Binding-site contacts:
Ligand atom C33 contacts residue VAL121 of chain 1.A at 3.7 Å (hydrophobic).
Ligand atom S18 contacts residue VAL71 of chain 1.A at 3.7 Å.
Ligand atom O36 contacts residue LEU50 of chain 1.A at 3.5 Å.
Ligand atom C15 contacts residue VAL71 of chain 1.A at 3.3 Å (hydrophobic).
Ligand atom C42 contacts residue ASN122 of chain 1.A at 3.9 Å.
Ligand atom C6 contacts residue ILE100 of chain 1.A at 3.8 Å (hydrophobic).
Ligand atom O28 contacts residue ASP180 of chain 1.A at 3.8 Å.
Ligand atom N16 contacts residue HIS120 of chain 1.A at 3.9 Å.
Ligand atom C41 contacts residue ASN123 of chain 1.A at 3.6 Å.
Ligand atom C6 contacts residue ILE179 of chain 1.A at 3.9 Å (hydrophobic).
Ligand atom C40 contacts residue ASN123 of chain 1.A at 3.3 Å.
Ligand atom C51 contacts residue ASN123 of chain 1.A at 3.8 Å.
Ligand atom C3 contacts residue ILE179 of chain 1.A at 3.9 Å (hydrophobic).
Ligand atom C17 contacts residue VAL71 of chain 1.A at 3.5 Å (hydrophobic).
Ligand atom N16 contacts residue VAL121 of chain 1.A at 3.0 Å (h-bond).
Ligand atom C1 contacts residue PHE118 of chain 1.A at 3.9 Å (hydrophobic).
Ligand atom C2 contacts residue VAL71 of chain 1.A at 3.8 Å (hydrophobic).
Ligand atom N16 contacts residue VAL71 of chain 1.A at 3.3 Å.
Ligand atom C24 contacts residue PHE118 of chain 1.A at 3.7 Å (hydrophobic).
Ligand atom C39 contacts residue ASN123 of chain 1.A at 3.8 Å.
Ligand atom C6 contacts residue PHE118 of chain 1.A at 3.6 Å (hydrophobic).
Ligand atom C24 contacts residue LYS73 of chain 1.A at 3.9 Å.
Ligand atom C4 contacts residue ILE179 of chain 1.A at 3.8 Å (hydrophobic).
Ligand atom C1 contacts residue ILE179 of chain 1.A at 4.0 Å (hydrophobic).
Ligand atom C42 contacts residue VAL121 of chain 1.A at 3.1 Å (hydrophobic).
Ligand atom C1 contacts residue ILE100 of chain 1.A at 3.8 Å (hydrophobic).
Ligand atom C17 contacts residue VAL121 of chain 1.A at 3.4 Å (hydrophobic).
Ligand atom C42 contacts residue ASN123 of chain 1.A at 3.6 Å.
Ligand atom N30 contacts residue VAL121 of chain 1.A at 2.7 Å (h-bond).
Ligand atom O49 contacts residue ASN123 of chain 1.A at 3.3 Å (h-bond).
Ligand atom C15 contacts residue VAL121 of chain 1.A at 3.8 Å (hydrophobic).
Ligand atom C3 contacts residue VAL71 of chain 1.A at 3.8 Å (hydrophobic).
Ligand atom C24 contacts residue ASP180 of chain 1.A at 3.6 Å.
Ligand atom C15 contacts residue GLU119 of chain 1.A at 3.6 Å.
Ligand atom O26 contacts residue PHE118 of chain 1.A at 3.4 Å.
Ligand atom O26 contacts residue ASP180 of chain 1.A at 3.0 Å (salt-bridge).
Ligand atom C41 contacts residue ASN122 of chain 1.A at 3.6 Å.
Ligand atom C32 contacts residue VAL121 of chain 1.A at 3.6 Å (hydrophobic).
Ligand atom O28 contacts residue LYS73 of chain 1.A at 3.1 Å (salt-bridge).
Ligand atom C13 contacts residue VAL71 of chain 1.A at 3.5 Å (hydrophobic).

The small molecule below binds the protein below.
Small molecule (SMILES): COc1ccc(C(=O)Nc2ncc(-c3ccc(C(=O)O)cc3)s2)cc1

Sequence of chain 1.A:
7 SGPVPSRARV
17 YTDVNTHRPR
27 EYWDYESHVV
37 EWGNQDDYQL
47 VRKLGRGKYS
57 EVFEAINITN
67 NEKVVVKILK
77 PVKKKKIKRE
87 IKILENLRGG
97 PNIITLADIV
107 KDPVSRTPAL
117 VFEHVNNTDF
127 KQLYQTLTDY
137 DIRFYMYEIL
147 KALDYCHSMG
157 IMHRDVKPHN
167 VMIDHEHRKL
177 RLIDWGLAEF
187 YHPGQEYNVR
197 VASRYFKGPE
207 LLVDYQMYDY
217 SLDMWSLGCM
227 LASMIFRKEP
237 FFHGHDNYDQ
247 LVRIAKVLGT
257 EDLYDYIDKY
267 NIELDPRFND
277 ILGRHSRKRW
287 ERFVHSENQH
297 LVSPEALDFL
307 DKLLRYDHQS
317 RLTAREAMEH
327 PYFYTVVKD